Sequence of chain 1.A:
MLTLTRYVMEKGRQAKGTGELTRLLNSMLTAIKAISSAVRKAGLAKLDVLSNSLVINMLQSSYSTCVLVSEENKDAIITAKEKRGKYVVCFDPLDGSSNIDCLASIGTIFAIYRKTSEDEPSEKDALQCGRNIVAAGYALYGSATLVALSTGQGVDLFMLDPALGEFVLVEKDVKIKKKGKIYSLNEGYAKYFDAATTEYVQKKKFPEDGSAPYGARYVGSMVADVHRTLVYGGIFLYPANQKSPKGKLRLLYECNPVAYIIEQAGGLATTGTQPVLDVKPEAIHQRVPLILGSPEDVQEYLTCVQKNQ

Binding-site contacts:
Ligand atom O1P contacts residue TYR264 of chain 1.A at 3.8 Å.
Ligand atom O3P contacts residue TYR264 of chain 1.A at 2.7 Å (h-bond).
Ligand atom O3P contacts residue LYS274 of chain 1.A at 3.9 Å.
Ligand atom O1P contacts residue ARG243 of chain 2.A at 3.7 Å.
Ligand atom O1P contacts residue ASN212 of chain 1.A at 2.9 Å (h-bond).
Ligand atom O1 contacts residue LEU275 of chain 1.A at 3.8 Å.
Ligand atom C6 contacts residue LYS274 of chain 1.A at 3.9 Å.
Ligand atom O6 contacts residue LYS274 of chain 1.A at 3.1 Å (salt-bridge).
Ligand atom C4 contacts residue GLY246 of chain 1.A at 3.4 Å.
Ligand atom O5 contacts residue LYS274 of chain 1.A at 3.1 Å (salt-bridge).
Ligand atom P contacts residue ARG243 of chain 2.A at 3.9 Å.
Ligand atom C3 contacts residue MET248 of chain 1.A at 3.5 Å (hydrophobic).
Ligand atom C1 contacts residue PO41 of chain 1.C at 3.0 Å.
Ligand atom O2 contacts residue PO41 of chain 1.C at 3.0 Å (h-bond).
Ligand atom P contacts residue TYR244 of chain 1.A at 3.8 Å.
Ligand atom O3P contacts residue TYR215 of chain 1.A at 3.5 Å.
Ligand atom O2P contacts residue ARG243 of chain 2.A at 2.8 Å (salt-bridge).
Ligand atom C6 contacts residue TYR244 of chain 1.A at 3.7 Å (hydrophobic).
Ligand atom C6 contacts residue GLY246 of chain 1.A at 3.7 Å.
Ligand atom C2 contacts residue PO41 of chain 1.C at 3.9 Å.
Ligand atom O3P contacts residue ASN212 of chain 1.A at 4.0 Å.
Ligand atom C1 contacts residue MG1 of chain 1.D at 4.0 Å.
Ligand atom C4 contacts residue MET248 of chain 1.A at 3.5 Å (hydrophobic).
Ligand atom O3 contacts residue SER247 of chain 1.A at 3.5 Å.
Ligand atom O1 contacts residue LYS274 of chain 1.A at 3.5 Å.
Ligand atom O1P contacts residue TYR244 of chain 1.A at 2.5 Å (h-bond).
Ligand atom C1 contacts residue ASP121 of chain 1.A at 3.4 Å.
Ligand atom O6 contacts residue TYR264 of chain 1.A at 3.6 Å.
Ligand atom O3 contacts residue MET248 of chain 1.A at 2.7 Å (h-bond).
Ligand atom C1 contacts residue GLU280 of chain 1.A at 3.7 Å.
Ligand atom O2 contacts residue GLY122 of chain 1.A at 4.0 Å.
Ligand atom O4 contacts residue MET248 of chain 1.A at 3.3 Å (h-bond).
Ligand atom O1 contacts residue GLU280 of chain 1.A at 3.9 Å.
Ligand atom O1 contacts residue PO41 of chain 1.C at 3.3 Å (h-bond).
Ligand atom O2P contacts residue ASN212 of chain 1.A at 3.7 Å.
Ligand atom O3 contacts residue ASP121 of chain 1.A at 2.7 Å (salt-bridge).
Ligand atom C5 contacts residue LYS274 of chain 1.A at 3.9 Å.
Ligand atom C3 contacts residue ASP121 of chain 1.A at 3.6 Å.
Ligand atom P contacts residue TYR264 of chain 1.A at 3.8 Å.
Ligand atom P contacts residue ASN212 of chain 1.A at 3.7 Å.

This small molecule binds to this protein.
Small molecule (SMILES): O=P(O)(O)OC[C@H]1O[C@](O)(CO)[C@@H](O)[C@@H]1O

Sequence of chain 2.A:
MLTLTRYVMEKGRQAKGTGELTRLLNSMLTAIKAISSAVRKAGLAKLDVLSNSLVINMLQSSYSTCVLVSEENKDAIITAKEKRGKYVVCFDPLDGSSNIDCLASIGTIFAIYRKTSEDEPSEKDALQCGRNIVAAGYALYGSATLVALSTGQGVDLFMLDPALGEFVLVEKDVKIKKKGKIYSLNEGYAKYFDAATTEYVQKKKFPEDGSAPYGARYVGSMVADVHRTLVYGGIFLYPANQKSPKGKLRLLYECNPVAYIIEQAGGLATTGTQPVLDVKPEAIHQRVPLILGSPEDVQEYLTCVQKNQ